The small molecule below binds the protein below.
Small molecule (SMILES): CC(=O)N[C@H]1[C@H](O[C@H]2[C@H](O)[C@@H](NC(C)=O)CO[C@@H]2CO)O[C@H](CO)[C@@H](O)[C@@H]1O

Binding-site contacts:
Ligand atom C6 contacts residue GLN407 of chain 1.B at 3.4 Å.
Ligand atom C4 contacts residue ASN429 of chain 1.B at 4.2 Å.
Ligand atom O5 contacts residue ASN429 of chain 1.B at 2.4 Å (h-bond).
Ligand atom C8 contacts residue ASP451 of chain 1.B at 3.6 Å.
Ligand atom C3 contacts residue ASP451 of chain 1.B at 3.5 Å.
Ligand atom C2 contacts residue ASN429 of chain 1.B at 2.3 Å.
Ligand atom O7 contacts residue HIS453 of chain 1.B at 2.9 Å (h-bond).
Ligand atom C7 contacts residue ASN429 of chain 1.B at 3.3 Å.
Ligand atom C8 contacts residue SER432 of chain 1.B at 3.8 Å.
Ligand atom N2 contacts residue ASP451 of chain 1.B at 2.5 Å (salt-bridge).
Ligand atom N2 contacts residue ASN429 of chain 1.B at 2.6 Å (h-bond).
Ligand atom O6 contacts residue SER431 of chain 1.B at 4.3 Å.
Ligand atom C6 contacts residue SER406 of chain 1.B at 3.7 Å.
Ligand atom C7 contacts residue HIS453 of chain 1.B at 4.0 Å.
Ligand atom O4 contacts residue HIS453 of chain 1.B at 4.2 Å.
Ligand atom C5 contacts residue SER406 of chain 1.B at 4.0 Å.
Ligand atom C8 contacts residue VAL449 of chain 1.B at 4.2 Å (hydrophobic).
Ligand atom C7 contacts residue ASP451 of chain 1.B at 3.5 Å.
Ligand atom C8 contacts residue ASN429 of chain 1.B at 4.3 Å.
Ligand atom C5 contacts residue ASN429 of chain 1.B at 3.7 Å.
Ligand atom O6 contacts residue SER406 of chain 1.B at 3.1 Å (h-bond).
Ligand atom O5 contacts residue ASP404 of chain 1.B at 4.2 Å.
Ligand atom C1 contacts residue SER406 of chain 1.B at 4.2 Å.
Ligand atom C1 contacts residue SER431 of chain 1.B at 3.5 Å.
Ligand atom O3 contacts residue ASP451 of chain 1.B at 4.1 Å.
Ligand atom C1 contacts residue ASN429 of chain 1.B at 1.4 Å.
Ligand atom C3 contacts residue ASN429 of chain 1.B at 3.6 Å.
Ligand atom O5 contacts residue GLN380 of chain 1.B at 4.1 Å.
Ligand atom C5 contacts residue SER431 of chain 1.B at 3.8 Å.
Ligand atom O6 contacts residue GLN380 of chain 1.B at 3.6 Å.
Ligand atom C1 contacts residue ASP451 of chain 1.B at 3.5 Å.
Ligand atom C6 contacts residue GLN380 of chain 1.B at 3.5 Å.
Ligand atom C3 contacts residue HIS453 of chain 1.B at 4.1 Å.
Ligand atom C8 contacts residue GLN407 of chain 1.B at 3.9 Å.
Ligand atom O5 contacts residue SER406 of chain 1.B at 3.3 Å (h-bond).
Ligand atom O5 contacts residue SER431 of chain 1.B at 3.7 Å.
Ligand atom O6 contacts residue GLN407 of chain 1.B at 2.5 Å (h-bond).
Ligand atom C5 contacts residue GLN380 of chain 1.B at 4.4 Å.
Ligand atom O7 contacts residue ASN429 of chain 1.B at 3.6 Å (h-bond).
Ligand atom C2 contacts residue ASP451 of chain 1.B at 3.3 Å.

Sequence of chain 1.B:
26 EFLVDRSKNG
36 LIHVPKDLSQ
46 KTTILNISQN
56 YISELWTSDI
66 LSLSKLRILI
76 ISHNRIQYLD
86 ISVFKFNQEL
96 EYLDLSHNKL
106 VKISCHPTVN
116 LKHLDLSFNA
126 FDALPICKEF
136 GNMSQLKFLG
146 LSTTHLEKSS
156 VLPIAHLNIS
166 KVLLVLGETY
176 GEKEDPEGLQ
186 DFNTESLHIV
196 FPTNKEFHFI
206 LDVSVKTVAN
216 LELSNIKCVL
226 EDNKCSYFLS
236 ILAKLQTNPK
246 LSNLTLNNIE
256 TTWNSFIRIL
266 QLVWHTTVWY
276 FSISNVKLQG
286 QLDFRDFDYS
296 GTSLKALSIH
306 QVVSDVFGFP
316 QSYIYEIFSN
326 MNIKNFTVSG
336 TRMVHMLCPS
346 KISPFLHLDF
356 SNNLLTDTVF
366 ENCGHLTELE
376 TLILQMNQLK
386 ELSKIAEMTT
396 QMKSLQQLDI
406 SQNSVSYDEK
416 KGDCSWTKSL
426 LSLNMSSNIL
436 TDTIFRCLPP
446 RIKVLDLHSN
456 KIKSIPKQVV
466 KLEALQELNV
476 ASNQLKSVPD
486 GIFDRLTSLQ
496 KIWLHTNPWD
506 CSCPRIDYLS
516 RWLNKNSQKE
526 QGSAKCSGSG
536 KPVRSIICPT